Binding-site contacts:
Ligand atom CG2 contacts residue ASN77 of chain 1.A at 3.3 Å.
Ligand atom SD contacts residue TYR7 of chain 1.A at 3.7 Å.
Ligand atom SD contacts residue SER24 of chain 1.A at 3.7 Å.
Ligand atom CN contacts residue TYR159 of chain 1.A at 3.2 Å (hydrophobic).
Ligand atom CD1 contacts residue TRP97 of chain 1.A at 3.4 Å (hydrophobic).
Ligand atom CN contacts residue TYR7 of chain 1.A at 3.3 Å (hydrophobic).
Ligand atom OD1 contacts residue ASN77 of chain 1.A at 2.9 Å (h-bond).
Ligand atom N contacts residue ARG146 of chain 1.A at 3.6 Å.
Ligand atom N contacts residue ASN77 of chain 1.A at 3.5 Å (h-bond).
Ligand atom O1 contacts residue VAL99 of chain 1.A at 3.4 Å.
Ligand atom CZ contacts residue TYR155 of chain 1.A at 3.5 Å (hydrophobic).
Ligand atom O1 contacts residue TYR7 of chain 1.A at 3.7 Å.
Ligand atom CN contacts residue VAL99 of chain 1.A at 3.7 Å (hydrophobic).
Ligand atom CB contacts residue THR143 of chain 1.A at 3.6 Å.
Ligand atom CE2 contacts residue ASN77 of chain 1.A at 3.6 Å.
Ligand atom CE contacts residue TYR22 of chain 1.A at 3.6 Å (hydrophobic).
Ligand atom CD2 contacts residue THR143 of chain 1.A at 3.5 Å.
Ligand atom CA contacts residue ASN77 of chain 1.A at 3.5 Å.
Ligand atom O contacts residue THR143 of chain 1.A at 2.7 Å (h-bond).
Ligand atom N contacts residue ASN77 of chain 1.A at 2.8 Å (h-bond).
Ligand atom N contacts residue TYR114 of chain 1.A at 2.9 Å (h-bond).
Ligand atom CG contacts residue TYR7 of chain 1.A at 3.6 Å (hydrophobic).
Ligand atom O1 contacts residue HIS9 of chain 1.A at 2.7 Å (h-bond).
Ligand atom CE2 contacts residue SER73 of chain 1.A at 3.5 Å.
Ligand atom CA contacts residue TYR114 of chain 1.A at 3.5 Å (hydrophobic).
Ligand atom CD2 contacts residue PHE156 of chain 1.A at 3.7 Å (hydrophobic).
Ligand atom N contacts residue TYR159 of chain 1.A at 3.3 Å (h-bond).
Ligand atom C contacts residue THR143 of chain 1.A at 3.6 Å.
Ligand atom O contacts residue ARG146 of chain 1.A at 2.7 Å (salt-bridge).
Ligand atom C contacts residue ARG146 of chain 1.A at 3.4 Å.
Ligand atom O contacts residue ARG146 of chain 1.A at 3.4 Å (salt-bridge).
Ligand atom C contacts residue ARG146 of chain 1.A at 3.6 Å.
Ligand atom C contacts residue TYR114 of chain 1.A at 3.7 Å (hydrophobic).
Ligand atom CA contacts residue THR143 of chain 1.A at 3.6 Å.
Ligand atom CD1 contacts residue TRP133 of chain 1.A at 3.6 Å (hydrophobic).
Ligand atom O contacts residue TRP97 of chain 1.A at 3.0 Å (h-bond).
Ligand atom CD2 contacts residue SER73 of chain 1.A at 3.5 Å.
Ligand atom C contacts residue ASN77 of chain 1.A at 3.5 Å.
Ligand atom CB contacts residue THR80 of chain 1.A at 3.5 Å.
Ligand atom CG2 contacts residue LEU147 of chain 1.A at 3.3 Å (hydrophobic).

This small molecule binds to this protein.
Small molecule (SMILES): CC[C@H](C)[C@H](NC(=O)[C@H](Cc1ccccc1)NC(=O)[C@H](Cc1ccccc1)NC(=O)[C@H](CCSC)NC=O)C(=O)N[C@@H](CC(N)=O)C(=O)N[C@H](C(=O)N[C@@H](CC(C)C)C(=O)O)C(C)C

Sequence of chain 1.A:
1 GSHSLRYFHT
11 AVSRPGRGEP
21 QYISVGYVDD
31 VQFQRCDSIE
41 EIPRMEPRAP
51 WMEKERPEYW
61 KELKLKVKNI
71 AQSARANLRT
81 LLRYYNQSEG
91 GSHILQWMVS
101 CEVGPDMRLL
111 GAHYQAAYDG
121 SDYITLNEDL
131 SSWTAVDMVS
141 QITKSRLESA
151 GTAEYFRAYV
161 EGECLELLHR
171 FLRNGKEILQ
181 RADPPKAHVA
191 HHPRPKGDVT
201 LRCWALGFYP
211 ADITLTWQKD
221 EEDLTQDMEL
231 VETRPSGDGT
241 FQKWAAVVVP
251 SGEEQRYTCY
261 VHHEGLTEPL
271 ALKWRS